Sequence of chain 1.B:
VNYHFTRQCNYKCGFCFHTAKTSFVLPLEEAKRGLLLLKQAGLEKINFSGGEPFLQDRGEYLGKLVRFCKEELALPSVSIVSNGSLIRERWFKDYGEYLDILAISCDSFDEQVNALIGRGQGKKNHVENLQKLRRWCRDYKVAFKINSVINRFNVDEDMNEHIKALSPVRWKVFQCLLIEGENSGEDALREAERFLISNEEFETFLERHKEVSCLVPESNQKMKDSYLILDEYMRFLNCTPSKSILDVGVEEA

Binding-site contacts:
Ligand atom SD contacts residue 5AD1 of chain 1.G at 3.5 Å.
Ligand atom C contacts residue SER113 of chain 1.B at 3.8 Å.
Ligand atom OXT contacts residue ASN114 of chain 1.B at 3.6 Å.
Ligand atom O contacts residue 5AD1 of chain 1.G at 3.6 Å (h-bond).
Ligand atom CE contacts residue CYS47 of chain 1.B at 4.1 Å (hydrophobic).
Ligand atom CA contacts residue GLU83 of chain 1.B at 3.9 Å.
Ligand atom N contacts residue GLU83 of chain 1.B at 3.5 Å (salt-bridge).
Ligand atom OXT contacts residue SER136 of chain 1.B at 2.4 Å (h-bond).
Ligand atom CB contacts residue VAL112 of chain 1.B at 3.6 Å (hydrophobic).
Ligand atom CG contacts residue SER80 of chain 1.B at 3.4 Å.
Ligand atom CG contacts residue SF41 of chain 1.F at 3.4 Å.
Ligand atom C contacts residue SF41 of chain 1.F at 3.0 Å.
Ligand atom CB contacts residue SF41 of chain 1.F at 3.8 Å.
Ligand atom CG contacts residue GLY82 of chain 1.B at 3.2 Å.
Ligand atom CA contacts residue SF41 of chain 1.F at 3.2 Å.
Ligand atom CA contacts residue ASN114 of chain 1.B at 3.8 Å.
Ligand atom CE contacts residue SF41 of chain 1.F at 3.5 Å.
Ligand atom C contacts residue ASN114 of chain 1.B at 3.8 Å.
Ligand atom CA contacts residue SER113 of chain 1.B at 3.9 Å.
Ligand atom CB contacts residue GLY81 of chain 1.B at 4.2 Å.
Ligand atom N contacts residue SF41 of chain 1.F at 2.4 Å.
Ligand atom O contacts residue SER136 of chain 1.B at 3.5 Å (h-bond).
Ligand atom CE contacts residue HIS49 of chain 1.B at 3.8 Å.
Ligand atom OXT contacts residue VAL112 of chain 1.B at 3.3 Å.
Ligand atom CG contacts residue GLY81 of chain 1.B at 3.4 Å.
Ligand atom CA contacts residue GLY82 of chain 1.B at 3.6 Å.
Ligand atom C contacts residue 5AD1 of chain 1.G at 4.0 Å.
Ligand atom N contacts residue GLY82 of chain 1.B at 2.9 Å (h-bond).
Ligand atom CB contacts residue GLY82 of chain 1.B at 3.5 Å.
Ligand atom CA contacts residue VAL112 of chain 1.B at 3.9 Å (hydrophobic).
Ligand atom CE contacts residue PHE48 of chain 1.B at 4.0 Å (hydrophobic).
Ligand atom O contacts residue ARG150 of chain 1.B at 2.8 Å (salt-bridge).
Ligand atom CE contacts residue GLY81 of chain 1.B at 3.4 Å.
Ligand atom SD contacts residue SF41 of chain 1.F at 2.8 Å.
Ligand atom OXT contacts residue SER113 of chain 1.B at 3.3 Å.
Ligand atom CB contacts residue SER80 of chain 1.B at 3.5 Å.
Ligand atom OXT contacts residue 5AD1 of chain 1.G at 3.8 Å.
Ligand atom C contacts residue SER136 of chain 1.B at 3.4 Å.
Ligand atom O contacts residue SF41 of chain 1.F at 2.3 Å.
Ligand atom C contacts residue ARG150 of chain 1.B at 3.8 Å.

This small molecule binds to this protein.
Small molecule (SMILES): CSCC[C@H](N)C(=O)O